Sequence of chain 1.A:
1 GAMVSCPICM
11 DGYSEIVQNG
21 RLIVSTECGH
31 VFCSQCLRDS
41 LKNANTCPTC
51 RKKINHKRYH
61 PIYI

Binding-site contacts:
Ligand atom C6 contacts residue VAL17 of chain 1.A at 3.9 Å (hydrophobic).
Ligand atom O6 contacts residue VAL17 of chain 1.A at 3.4 Å.
Ligand atom C4 contacts residue TYR63 of chain 1.A at 4.3 Å (hydrophobic).
Ligand atom C3 contacts residue ILE64 of chain 1.A at 3.3 Å (hydrophobic).
Ligand atom O4 contacts residue ILE23 of chain 1.A at 4.4 Å.
Ligand atom C6 contacts residue LEU22 of chain 1.A at 4.0 Å (hydrophobic).
Ligand atom C6 contacts residue ARG21 of chain 1.A at 3.7 Å.
Ligand atom O5 contacts residue TYR13 of chain 1.A at 4.5 Å.
Ligand atom C6 contacts residue LEU22 of chain 1.A at 3.5 Å (hydrophobic).
Ligand atom C5 contacts residue VAL17 of chain 1.A at 3.9 Å (hydrophobic).
Ligand atom O4 contacts residue TYR13 of chain 1.A at 4.0 Å.
Ligand atom C3 contacts residue TYR13 of chain 1.A at 4.1 Å (hydrophobic).
Ligand atom C3 contacts residue TYR63 of chain 1.A at 4.4 Å (hydrophobic).
Ligand atom O1 contacts residue TYR13 of chain 1.A at 3.5 Å (h-bond).
Ligand atom O3 contacts residue TYR63 of chain 1.A at 3.6 Å.
Ligand atom O3 contacts residue ILE64 of chain 1.A at 3.8 Å.
Ligand atom O4 contacts residue ILE64 of chain 1.A at 2.8 Å (h-bond).
Ligand atom O6 contacts residue ARG21 of chain 1.A at 3.0 Å (salt-bridge).
Ligand atom O1 contacts residue ILE64 of chain 1.A at 4.3 Å.
Ligand atom C3 contacts residue TYR63 of chain 1.A at 4.5 Å (hydrophobic).
Ligand atom O4 contacts residue ILE62 of chain 1.A at 3.5 Å (h-bond).
Ligand atom C4 contacts residue ILE64 of chain 1.A at 3.6 Å (hydrophobic).
Ligand atom C5 contacts residue TYR13 of chain 1.A at 4.1 Å (hydrophobic).
Ligand atom O4 contacts residue TYR63 of chain 1.A at 3.9 Å.
Ligand atom O4 contacts residue LEU22 of chain 1.A at 4.1 Å.
Ligand atom C4 contacts residue TYR13 of chain 1.A at 4.3 Å (hydrophobic).
Ligand atom C5 contacts residue LEU22 of chain 1.A at 4.0 Å (hydrophobic).
Ligand atom O4 contacts residue TYR63 of chain 1.A at 3.8 Å.
Ligand atom C5 contacts residue ILE64 of chain 1.A at 4.3 Å (hydrophobic).

The protein below binds the small molecule below.
Small molecule (SMILES): OC[C@H]1O[C@@](CO)(O[C@H]2O[C@H](CO)[C@@H](O)[C@H](O)[C@H]2O)[C@@H](O)[C@@H]1O